Binding-site contacts:
Ligand atom N23 contacts residue PG41 of chain 2.D at 3.6 Å.
Ligand atom C45 contacts residue ASP42 of chain 1.A at 3.4 Å.
Ligand atom C46 contacts residue LYS38 of chain 1.A at 3.7 Å.
Ligand atom C34 contacts residue PG41 of chain 2.D at 3.5 Å.
Ligand atom C13 contacts residue SER4 of chain 2.B at 3.7 Å.
Ligand atom O56 contacts residue ASP5 of chain 2.B at 3.7 Å.
Ligand atom O56 contacts residue ASP42 of chain 1.A at 2.6 Å (salt-bridge).
Ligand atom C1 contacts residue LYS43 of chain 1.A at 3.8 Å.
Ligand atom C67 contacts residue GLN44 of chain 2.A at 3.7 Å.
Ligand atom C45 contacts residue LYS38 of chain 1.A at 3.6 Å.
Ligand atom O56 contacts residue PG41 of chain 2.D at 3.8 Å.
Ligand atom C2 contacts residue SER4 of chain 2.B at 3.4 Å.
Ligand atom C4 contacts residue PG41 of chain 2.D at 3.6 Å.
Ligand atom O6 contacts residue LYS43 of chain 1.A at 3.4 Å.
Ligand atom C66 contacts residue GLN44 of chain 2.A at 3.3 Å.
Ligand atom C47 contacts residue TYR40 of chain 2.A at 3.5 Å (hydrophobic).
Ligand atom C47 contacts residue LEU37 of chain 2.A at 3.9 Å (hydrophobic).
Ligand atom C17 contacts residue ASP5 of chain 2.B at 3.8 Å.
Ligand atom C15 contacts residue ASP5 of chain 2.B at 3.6 Å.
Ligand atom C46 contacts residue ASP42 of chain 1.A at 3.4 Å.
Ligand atom N16 contacts residue ASP5 of chain 2.B at 2.9 Å (salt-bridge).
Ligand atom O56 contacts residue TYR40 of chain 2.A at 3.8 Å.
Ligand atom C41 contacts residue GLU6 of chain 2.B at 3.9 Å.
Ligand atom C62 contacts residue TYR40 of chain 2.A at 3.8 Å (hydrophobic).
Ligand atom C24 contacts residue PG41 of chain 2.D at 3.7 Å.
Ligand atom C77 contacts residue LYS43 of chain 2.A at 3.8 Å.
Ligand atom C45 contacts residue TYR40 of chain 2.A at 3.8 Å (hydrophobic).
Ligand atom C13 contacts residue ASP5 of chain 2.B at 3.6 Å.
Ligand atom C79 contacts residue ASP36 of chain 2.A at 3.7 Å.
Ligand atom C58 contacts residue PHE7 of chain 2.B at 3.7 Å (hydrophobic).
Ligand atom O56 contacts residue LYS38 of chain 1.A at 3.7 Å.
Ligand atom C46 contacts residue TYR40 of chain 2.A at 3.3 Å (hydrophobic).
Ligand atom C69 contacts residue TYR40 of chain 2.A at 3.8 Å (hydrophobic).
Ligand atom C60 contacts residue GLN44 of chain 2.A at 3.9 Å.
Ligand atom C41 contacts residue ASP5 of chain 2.B at 3.4 Å.
Ligand atom C77 contacts residue GLN44 of chain 2.A at 3.8 Å.
Ligand atom C4 contacts residue ASP42 of chain 1.A at 3.6 Å.
Ligand atom C35 contacts residue PG41 of chain 2.D at 3.3 Å.
Ligand atom C32 contacts residue TYR40 of chain 2.A at 3.7 Å (hydrophobic).
Ligand atom N61 contacts residue TYR40 of chain 2.A at 3.5 Å.

Sequence of chain 1.A:
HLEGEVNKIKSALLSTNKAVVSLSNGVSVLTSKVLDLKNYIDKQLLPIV

A protein and the small-molecule ligand that binds it are described below.
Small molecule (SMILES): Cc1ccc(CCCO)c(NCc2ccc3nc(NCCCN4CCOCC4)n(Cc4nc(C)ccc4O)c3c2)c1

Sequence of chain 2.A:
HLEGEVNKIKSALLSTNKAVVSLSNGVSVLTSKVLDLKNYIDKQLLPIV

Sequence of chain 2.B:
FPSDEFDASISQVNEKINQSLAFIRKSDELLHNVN